Binding-site contacts:
Ligand atom N24 contacts residue MET154 of chain 2.E at 3.2 Å (h-bond).
Ligand atom C4 contacts residue ASP214 of chain 2.E at 3.7 Å.
Ligand atom N24 contacts residue ALA101 of chain 2.E at 3.7 Å.
Ligand atom C10 contacts residue LEU105 of chain 2.E at 4.0 Å (hydrophobic).
Ligand atom C25 contacts residue LEU203 of chain 2.E at 3.6 Å (hydrophobic).
Ligand atom C2 contacts residue ASP214 of chain 2.E at 3.7 Å.
Ligand atom C13 contacts residue PHE85 of chain 2.E at 3.7 Å (hydrophobic).
Ligand atom N3 contacts residue ASP214 of chain 2.E at 3.9 Å.
Ligand atom C11 contacts residue LYS103 of chain 2.E at 3.6 Å.
Ligand atom C9 contacts residue GLU87 of chain 2.E at 3.9 Å.
Ligand atom C18 contacts residue LEU203 of chain 2.E at 3.3 Å (hydrophobic).
Ligand atom C20 contacts residue ASP214 of chain 2.E at 3.6 Å.
Ligand atom N24 contacts residue TYR153 of chain 2.E at 3.9 Å.
Ligand atom C18 contacts residue ALA213 of chain 2.E at 3.9 Å (hydrophobic).
Ligand atom C20 contacts residue ALA213 of chain 2.E at 3.8 Å (hydrophobic).
Ligand atom O12 contacts residue PHE85 of chain 2.E at 3.5 Å (h-bond).
Ligand atom O1 contacts residue ASP214 of chain 2.E at 3.6 Å.
Ligand atom C25 contacts residue GLU152 of chain 2.E at 3.7 Å.
Ligand atom C23 contacts residue ALA101 of chain 2.E at 4.0 Å (hydrophobic).
Ligand atom C6 contacts residue GLY83 of chain 2.E at 3.4 Å.
Ligand atom C11 contacts residue GLY83 of chain 2.E at 3.8 Å.
Ligand atom O12 contacts residue LEU105 of chain 2.E at 3.4 Å.
Ligand atom C9 contacts residue GLY83 of chain 2.E at 3.9 Å.
Ligand atom C8 contacts residue VAL88 of chain 2.E at 3.6 Å (hydrophobic).
Ligand atom C7 contacts residue GLY83 of chain 2.E at 3.6 Å.
Ligand atom C23 contacts residue PHE366 of chain 2.E at 4.0 Å (hydrophobic).
Ligand atom C26 contacts residue LEU203 of chain 2.E at 3.0 Å (hydrophobic).
Ligand atom C10 contacts residue LYS103 of chain 2.E at 3.5 Å.
Ligand atom C10 contacts residue GLY86 of chain 2.E at 3.8 Å.
Ligand atom C13 contacts residue ALA84 of chain 2.E at 3.9 Å (hydrophobic).
Ligand atom C21 contacts residue LEU203 of chain 2.E at 3.0 Å (hydrophobic).
Ligand atom O1 contacts residue LYS103 of chain 2.E at 3.0 Å (salt-bridge).
Ligand atom C9 contacts residue VAL88 of chain 2.E at 3.8 Å (hydrophobic).
Ligand atom C14 contacts residue GLY83 of chain 2.E at 3.5 Å.
Ligand atom O12 contacts residue GLY86 of chain 2.E at 3.9 Å.
Ligand atom C22 contacts residue LEU203 of chain 2.E at 3.5 Å (hydrophobic).
Ligand atom C9 contacts residue LYS103 of chain 2.E at 3.8 Å.
Ligand atom C6 contacts residue ARG82 of chain 2.E at 3.0 Å.
Ligand atom C25 contacts residue MET154 of chain 2.E at 3.3 Å (hydrophobic).
Ligand atom C8 contacts residue GLY83 of chain 2.E at 3.8 Å.

The small molecule below binds the protein below.
Small molecule (SMILES): COc1cccc([C@@H](C)NC(=O)N2CCC(c3ccncc3)CC2)c1

Sequence of chain 2.E:
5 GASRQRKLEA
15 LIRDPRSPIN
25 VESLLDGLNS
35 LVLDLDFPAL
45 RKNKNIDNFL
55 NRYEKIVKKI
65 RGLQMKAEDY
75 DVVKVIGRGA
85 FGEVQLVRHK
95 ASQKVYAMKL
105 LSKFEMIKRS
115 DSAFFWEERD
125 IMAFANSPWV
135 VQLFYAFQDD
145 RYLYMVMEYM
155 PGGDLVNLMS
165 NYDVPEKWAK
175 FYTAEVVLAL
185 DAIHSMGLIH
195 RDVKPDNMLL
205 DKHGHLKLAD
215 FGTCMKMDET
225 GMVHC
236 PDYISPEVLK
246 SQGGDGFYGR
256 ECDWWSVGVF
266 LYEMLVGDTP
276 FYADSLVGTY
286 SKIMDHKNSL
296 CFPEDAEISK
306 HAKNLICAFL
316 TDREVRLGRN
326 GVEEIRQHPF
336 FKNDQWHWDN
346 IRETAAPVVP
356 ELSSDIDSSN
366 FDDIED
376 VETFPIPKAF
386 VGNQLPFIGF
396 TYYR